Sequence of chain 1.M:
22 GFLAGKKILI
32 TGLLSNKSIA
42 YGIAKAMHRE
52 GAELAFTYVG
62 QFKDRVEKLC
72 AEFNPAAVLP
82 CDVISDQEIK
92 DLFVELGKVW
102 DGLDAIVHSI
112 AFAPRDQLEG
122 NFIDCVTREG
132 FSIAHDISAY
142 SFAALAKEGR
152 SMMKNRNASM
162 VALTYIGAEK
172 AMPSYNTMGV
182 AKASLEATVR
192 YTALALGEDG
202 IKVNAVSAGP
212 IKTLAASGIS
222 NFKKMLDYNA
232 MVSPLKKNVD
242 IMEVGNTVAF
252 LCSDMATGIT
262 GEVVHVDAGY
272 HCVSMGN

This small molecule binds to this protein.
Small molecule (SMILES): Cc1cc2ncn(Cc3ccc(Cl)c(Cl)c3)c2cc1C

Sequence of chain 1.O:
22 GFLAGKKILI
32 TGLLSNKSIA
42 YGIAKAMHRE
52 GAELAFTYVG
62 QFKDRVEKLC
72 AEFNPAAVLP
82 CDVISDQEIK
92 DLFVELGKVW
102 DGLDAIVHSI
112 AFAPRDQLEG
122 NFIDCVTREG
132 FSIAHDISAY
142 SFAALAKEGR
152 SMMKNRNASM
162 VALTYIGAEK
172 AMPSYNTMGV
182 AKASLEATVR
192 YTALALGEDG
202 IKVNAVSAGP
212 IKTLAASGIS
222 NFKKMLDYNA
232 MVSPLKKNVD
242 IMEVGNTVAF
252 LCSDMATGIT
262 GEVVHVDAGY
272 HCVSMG

Binding-site contacts:
Ligand atom C4 contacts residue NAD1 of chain 1.OA at 3.0 Å.
Ligand atom C20 contacts residue TYR176 of chain 1.M at 4.0 Å (hydrophobic).
Ligand atom C5 contacts residue PHE223 of chain 1.M at 3.7 Å (hydrophobic).
Ligand atom C2 contacts residue TYR176 of chain 1.M at 4.0 Å (hydrophobic).
Ligand atom C14 contacts residue MET179 of chain 1.M at 3.7 Å (hydrophobic).
Ligand atom CL1 contacts residue TYR166 of chain 1.M at 3.8 Å.
Ligand atom C14 contacts residue ALA112 of chain 1.M at 3.9 Å (hydrophobic).
Ligand atom C16 contacts residue PHE113 of chain 1.M at 3.5 Å (hydrophobic).
Ligand atom CL8 contacts residue TYR176 of chain 1.M at 3.4 Å.
Ligand atom C9 contacts residue PHE223 of chain 1.M at 4.0 Å (hydrophobic).
Ligand atom C16 contacts residue MET179 of chain 1.M at 3.7 Å (hydrophobic).
Ligand atom C9 contacts residue NAD1 of chain 1.OA at 2.8 Å.
Ligand atom C7 contacts residue TYR176 of chain 1.M at 3.3 Å (hydrophobic).
Ligand atom C3 contacts residue PHE223 of chain 1.M at 4.0 Å (hydrophobic).
Ligand atom N12 contacts residue TYR176 of chain 1.M at 3.0 Å (h-bond).
Ligand atom C3 contacts residue TYR166 of chain 1.M at 3.4 Å (hydrophobic).
Ligand atom C16 contacts residue ALA114 of chain 1.M at 3.3 Å (hydrophobic).
Ligand atom CL8 contacts residue SER175 of chain 1.M at 3.6 Å.
Ligand atom C14 contacts residue NAD1 of chain 1.OA at 3.7 Å.
Ligand atom C17 contacts residue LEU119 of chain 1.M at 3.9 Å (hydrophobic).
Ligand atom C6 contacts residue ILE220 of chain 1.M at 3.7 Å (hydrophobic).
Ligand atom C18 contacts residue LEU119 of chain 1.M at 3.1 Å (hydrophobic).
Ligand atom C11 contacts residue TYR176 of chain 1.M at 3.6 Å (hydrophobic).
Ligand atom CL1 contacts residue MET276 of chain 1.O at 3.5 Å.
Ligand atom CL1 contacts residue MET226 of chain 1.M at 3.7 Å.
Ligand atom C13 contacts residue TYR176 of chain 1.M at 3.8 Å (hydrophobic).
Ligand atom C19 contacts residue ALA216 of chain 1.M at 3.6 Å (hydrophobic).
Ligand atom C5 contacts residue NAD1 of chain 1.OA at 3.3 Å.
Ligand atom C2 contacts residue TYR166 of chain 1.M at 3.8 Å (hydrophobic).
Ligand atom C18 contacts residue ALA216 of chain 1.M at 3.8 Å (hydrophobic).
Ligand atom N10 contacts residue NAD1 of chain 1.OA at 3.7 Å.
Ligand atom N12 contacts residue NAD1 of chain 1.OA at 2.7 Å (h-bond).
Ligand atom C13 contacts residue NAD1 of chain 1.OA at 3.4 Å.
Ligand atom C11 contacts residue NAD1 of chain 1.OA at 2.9 Å.
Ligand atom N10 contacts residue TYR176 of chain 1.M at 3.8 Å.
Ligand atom C16 contacts residue LEU119 of chain 1.M at 4.0 Å (hydrophobic).
Ligand atom C15 contacts residue MET179 of chain 1.M at 3.8 Å (hydrophobic).
Ligand atom C17 contacts residue ALA216 of chain 1.M at 4.0 Å (hydrophobic).
Ligand atom C4 contacts residue PHE223 of chain 1.M at 3.5 Å (hydrophobic).
Ligand atom C6 contacts residue TYR176 of chain 1.M at 3.5 Å (hydrophobic).